A small-molecule ligand and the protein it binds are described below.
Small molecule (SMILES): O=P(O)(O)OC[C@H]1O[C@@H](O)[C@H](O)[C@@H](O)[C@H]1O

Sequence of chain 1.A:
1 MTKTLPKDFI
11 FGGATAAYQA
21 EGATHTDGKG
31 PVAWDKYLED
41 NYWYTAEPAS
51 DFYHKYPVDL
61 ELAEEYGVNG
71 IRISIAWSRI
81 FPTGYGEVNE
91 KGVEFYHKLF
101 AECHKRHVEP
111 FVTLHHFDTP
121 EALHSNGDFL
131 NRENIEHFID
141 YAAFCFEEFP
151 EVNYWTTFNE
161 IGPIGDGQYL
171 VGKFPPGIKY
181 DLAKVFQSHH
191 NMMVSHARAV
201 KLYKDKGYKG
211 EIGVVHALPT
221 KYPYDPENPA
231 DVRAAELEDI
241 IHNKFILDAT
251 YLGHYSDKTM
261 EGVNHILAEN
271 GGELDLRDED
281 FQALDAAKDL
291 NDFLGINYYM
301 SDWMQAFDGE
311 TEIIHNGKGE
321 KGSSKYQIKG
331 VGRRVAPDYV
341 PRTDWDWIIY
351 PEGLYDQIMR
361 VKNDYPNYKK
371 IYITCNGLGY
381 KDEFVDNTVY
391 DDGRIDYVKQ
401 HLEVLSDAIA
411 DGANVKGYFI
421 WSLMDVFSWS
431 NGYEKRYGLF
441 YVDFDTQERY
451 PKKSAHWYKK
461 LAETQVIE

Binding-site contacts:
Ligand atom O1P contacts residue SER428 of chain 1.A at 2.6 Å (h-bond).
Ligand atom O1 contacts residue ASN297 of chain 1.A at 3.3 Å (h-bond).
Ligand atom O2P contacts residue TRP347 of chain 1.A at 3.8 Å.
Ligand atom O2 contacts residue PHE117 of chain 1.A at 4.0 Å.
Ligand atom O5 contacts residue TYR299 of chain 1.A at 3.0 Å (h-bond).
Ligand atom C4 contacts residue TRP421 of chain 1.A at 3.9 Å (hydrophobic).
Ligand atom C6 contacts residue TRP347 of chain 1.A at 3.9 Å (hydrophobic).
Ligand atom C2 contacts residue PHE117 of chain 1.A at 4.0 Å (hydrophobic).
Ligand atom O2 contacts residue HIS116 of chain 1.A at 3.1 Å (h-bond).
Ligand atom O1 contacts residue TYR299 of chain 1.A at 3.5 Å (h-bond).
Ligand atom O1 contacts residue GLU160 of chain 1.A at 2.4 Å (salt-bridge).
Ligand atom O2P contacts residue SER428 of chain 1.A at 3.8 Å.
Ligand atom C1 contacts residue TYR299 of chain 1.A at 3.1 Å (hydrophobic).
Ligand atom P contacts residue SER428 of chain 1.A at 3.3 Å.
Ligand atom C3 contacts residue TRP421 of chain 1.A at 3.9 Å (hydrophobic).
Ligand atom O4 contacts residue TRP429 of chain 1.A at 3.1 Å.
Ligand atom O2 contacts residue ASN159 of chain 1.A at 2.8 Å (h-bond).
Ligand atom O6 contacts residue TRP347 of chain 1.A at 3.6 Å.
Ligand atom O3P contacts residue SER428 of chain 1.A at 3.0 Å (h-bond).
Ligand atom O3 contacts residue PHE117 of chain 1.A at 3.9 Å.
Ligand atom O6 contacts residue TYR437 of chain 1.A at 3.1 Å (h-bond).
Ligand atom C4 contacts residue GLN19 of chain 1.A at 4.0 Å.
Ligand atom O3 contacts residue TRP421 of chain 1.A at 4.0 Å.
Ligand atom O3P contacts residue TYR437 of chain 1.A at 3.2 Å (h-bond).
Ligand atom O3 contacts residue GLN19 of chain 1.A at 2.6 Å (h-bond).
Ligand atom O3 contacts residue HIS116 of chain 1.A at 2.9 Å (h-bond).
Ligand atom C1 contacts residue GLU160 of chain 1.A at 3.4 Å.
Ligand atom C2 contacts residue GLU160 of chain 1.A at 3.1 Å.
Ligand atom O3 contacts residue TRP429 of chain 1.A at 2.8 Å (h-bond).
Ligand atom C3 contacts residue HIS116 of chain 1.A at 3.8 Å.
Ligand atom O3P contacts residue ASN431 of chain 1.A at 3.9 Å.
Ligand atom C2 contacts residue HIS116 of chain 1.A at 4.0 Å.
Ligand atom C3 contacts residue TRP429 of chain 1.A at 3.9 Å (hydrophobic).
Ligand atom P contacts residue TYR437 of chain 1.A at 3.8 Å.
Ligand atom C5 contacts residue TYR299 of chain 1.A at 3.4 Å (hydrophobic).
Ligand atom O3P contacts residue LYS435 of chain 1.A at 3.0 Å (salt-bridge).
Ligand atom O2 contacts residue GLU160 of chain 1.A at 3.1 Å (salt-bridge).
Ligand atom C3 contacts residue GLN19 of chain 1.A at 3.6 Å.
Ligand atom O5 contacts residue GLU160 of chain 1.A at 3.9 Å.
Ligand atom O2P contacts residue ASN431 of chain 1.A at 3.9 Å.